A small-molecule ligand and the protein it binds are described below.
Small molecule (SMILES): Nc1nc2c(ncn2[C@@H]2O[C@H](CO[P](=O)(O)O[P](=O)(O)NP(=O)(O)O)[C@@H](O)[C@H]2O)c(=O)[nH]1

Binding-site contacts:
Ligand atom N3B contacts residue ASP19 of chain 1.T at 3.5 Å (salt-bridge).
Ligand atom O1B contacts residue ASP19 of chain 1.T at 2.1 Å (salt-bridge).
Ligand atom O2A contacts residue GLY21 of chain 1.T at 3.0 Å (h-bond).
Ligand atom O2B contacts residue THR23 of chain 1.T at 2.5 Å (h-bond).
Ligand atom O2A contacts residue THR24 of chain 1.T at 3.5 Å (h-bond).
Ligand atom O2G contacts residue LYS22 of chain 1.T at 3.0 Å (salt-bridge).
Ligand atom O6 contacts residue LYS135 of chain 1.T at 3.4 Å (salt-bridge).
Ligand atom N7 contacts residue THR24 of chain 1.T at 3.2 Å (h-bond).
Ligand atom C4 contacts residue LYS135 of chain 1.T at 2.5 Å.
Ligand atom O3G contacts residue THR81 of chain 1.T at 2.8 Å.
Ligand atom O1B contacts residue GLY21 of chain 1.T at 3.3 Å (h-bond).
Ligand atom N3 contacts residue LYS135 of chain 1.T at 1.6 Å (salt-bridge).
Ligand atom C5' contacts residue ASP19 of chain 1.T at 3.1 Å.
Ligand atom O2G contacts residue ILE18 of chain 1.T at 3.0 Å (h-bond).
Ligand atom N3B contacts residue MG1 of chain 1.TD at 3.1 Å.
Ligand atom O3G contacts residue THR61 of chain 1.T at 3.2 Å.
Ligand atom PG contacts residue MG1 of chain 1.TD at 3.2 Å.
Ligand atom C6 contacts residue ASN134 of chain 1.T at 3.3 Å.
Ligand atom O1B contacts residue LYS22 of chain 1.T at 3.2 Å (salt-bridge).
Ligand atom C5 contacts residue ASN134 of chain 1.T at 3.4 Å.
Ligand atom O2A contacts residue THR23 of chain 1.T at 3.0 Å.
Ligand atom N9 contacts residue LYS135 of chain 1.T at 3.3 Å (salt-bridge).
Ligand atom O2G contacts residue GLY83 of chain 1.T at 3.4 Å (h-bond).
Ligand atom N1 contacts residue LYS135 of chain 1.T at 3.1 Å (salt-bridge).
Ligand atom PB contacts residue MG1 of chain 1.TD at 3.2 Å.
Ligand atom O6 contacts residue ASN134 of chain 1.T at 2.2 Å (h-bond).
Ligand atom N7 contacts residue ASN134 of chain 1.T at 2.9 Å (h-bond).
Ligand atom O1A contacts residue MG1 of chain 1.TD at 3.2 Å.
Ligand atom C2 contacts residue LYS135 of chain 1.T at 2.0 Å.
Ligand atom C5 contacts residue LYS135 of chain 1.T at 3.5 Å.
Ligand atom O3A contacts residue ASP19 of chain 1.T at 3.2 Å (salt-bridge).
Ligand atom O3G contacts residue MG1 of chain 1.TD at 2.1 Å.
Ligand atom O1G contacts residue ILE60 of chain 1.T at 2.2 Å.
Ligand atom N2 contacts residue LYS135 of chain 1.T at 2.4 Å (salt-bridge).
Ligand atom O2B contacts residue MG1 of chain 1.TD at 2.1 Å.
Ligand atom C6 contacts residue LYS135 of chain 1.T at 3.5 Å.
Ligand atom C8 contacts residue GLY21 of chain 1.T at 3.4 Å.
Ligand atom PB contacts residue ASP19 of chain 1.T at 3.0 Å.
Ligand atom O3A contacts residue GLY21 of chain 1.T at 3.3 Å (h-bond).
Ligand atom C8 contacts residue THR24 of chain 1.T at 3.4 Å.

Sequence of chain 1.T:
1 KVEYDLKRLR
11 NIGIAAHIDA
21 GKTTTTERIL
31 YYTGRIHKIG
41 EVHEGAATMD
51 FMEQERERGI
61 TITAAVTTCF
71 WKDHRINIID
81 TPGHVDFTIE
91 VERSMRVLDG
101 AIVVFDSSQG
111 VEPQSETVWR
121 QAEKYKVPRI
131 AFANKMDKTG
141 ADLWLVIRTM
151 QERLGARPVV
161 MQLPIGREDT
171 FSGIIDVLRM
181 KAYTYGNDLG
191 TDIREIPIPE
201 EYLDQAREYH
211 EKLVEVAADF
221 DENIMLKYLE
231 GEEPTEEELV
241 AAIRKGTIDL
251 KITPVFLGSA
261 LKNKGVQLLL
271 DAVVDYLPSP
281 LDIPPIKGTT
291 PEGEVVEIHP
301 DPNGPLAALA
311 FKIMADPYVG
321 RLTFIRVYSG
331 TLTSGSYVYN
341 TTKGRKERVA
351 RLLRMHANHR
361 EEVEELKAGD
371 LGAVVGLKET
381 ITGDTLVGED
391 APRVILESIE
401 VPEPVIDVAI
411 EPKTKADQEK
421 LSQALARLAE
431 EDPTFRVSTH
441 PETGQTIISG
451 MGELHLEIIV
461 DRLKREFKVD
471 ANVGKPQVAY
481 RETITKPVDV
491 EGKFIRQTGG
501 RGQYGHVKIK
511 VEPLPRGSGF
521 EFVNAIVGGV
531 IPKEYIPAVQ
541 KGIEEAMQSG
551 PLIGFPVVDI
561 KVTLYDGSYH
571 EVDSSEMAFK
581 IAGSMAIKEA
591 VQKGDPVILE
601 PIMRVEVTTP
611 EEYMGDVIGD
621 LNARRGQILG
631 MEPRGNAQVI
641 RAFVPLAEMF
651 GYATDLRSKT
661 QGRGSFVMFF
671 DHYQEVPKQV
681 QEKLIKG